The small molecule below binds the protein below.
Small molecule (SMILES): COc1cc(-c2cncc(-c3ccc(C4CCN(C)CC4)cc3)c2C)cc(OC)c1OC

Sequence of chain 1.B:
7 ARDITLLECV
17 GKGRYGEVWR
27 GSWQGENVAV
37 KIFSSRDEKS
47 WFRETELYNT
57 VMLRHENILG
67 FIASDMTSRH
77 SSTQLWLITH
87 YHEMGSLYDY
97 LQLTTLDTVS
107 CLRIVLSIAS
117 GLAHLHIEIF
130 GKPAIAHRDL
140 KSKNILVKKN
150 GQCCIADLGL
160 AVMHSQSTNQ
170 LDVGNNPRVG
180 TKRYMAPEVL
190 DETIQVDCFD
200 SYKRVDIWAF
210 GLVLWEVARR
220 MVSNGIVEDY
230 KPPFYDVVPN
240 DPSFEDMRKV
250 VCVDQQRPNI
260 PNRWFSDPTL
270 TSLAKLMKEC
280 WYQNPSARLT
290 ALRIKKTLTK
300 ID

Binding-site contacts:
Ligand atom C04 contacts residue VAL24 of chain 1.B at 3.9 Å (hydrophobic).
Ligand atom C04 contacts residue ALA35 of chain 1.B at 3.8 Å (hydrophobic).
Ligand atom C09 contacts residue HIS88 of chain 1.B at 3.2 Å.
Ligand atom C17 contacts residue ASP95 of chain 1.B at 3.7 Å.
Ligand atom C13 contacts residue VAL16 of chain 1.B at 3.8 Å (hydrophobic).
Ligand atom C32 contacts residue GLU50 of chain 1.B at 3.6 Å.
Ligand atom C01 contacts residue THR85 of chain 1.B at 3.3 Å.
Ligand atom C12 contacts residue HIS88 of chain 1.B at 3.8 Å.
Ligand atom C23 contacts residue GLY91 of chain 1.B at 3.6 Å.
Ligand atom C26 contacts residue LEU145 of chain 1.B at 3.9 Å (hydrophobic).
Ligand atom O28 contacts residue ALA155 of chain 1.B at 3.7 Å.
Ligand atom C12 contacts residue VAL16 of chain 1.B at 3.8 Å (hydrophobic).
Ligand atom N08 contacts residue HIS88 of chain 1.B at 3.0 Å (h-bond).
Ligand atom C32 contacts residue ASP156 of chain 1.B at 3.8 Å.
Ligand atom C16 contacts residue ASP95 of chain 1.B at 3.5 Å.
Ligand atom C29 contacts residue ASN143 of chain 1.B at 3.5 Å.
Ligand atom C29 contacts residue LYS142 of chain 1.B at 3.5 Å.
Ligand atom C13 contacts residue TYR87 of chain 1.B at 3.6 Å (hydrophobic).
Ligand atom O02 contacts residue LYS37 of chain 1.B at 3.5 Å.
Ligand atom C01 contacts residue LEU83 of chain 1.B at 3.5 Å (hydrophobic).
Ligand atom C32 contacts residue LEU83 of chain 1.B at 3.7 Å (hydrophobic).
Ligand atom C10 contacts residue LEU145 of chain 1.B at 3.9 Å (hydrophobic).
Ligand atom O31 contacts residue LYS37 of chain 1.B at 3.6 Å.
Ligand atom C04 contacts residue THR85 of chain 1.B at 3.9 Å.
Ligand atom C06 contacts residue LEU145 of chain 1.B at 3.8 Å (hydrophobic).
Ligand atom C22 contacts residue GLY91 of chain 1.B at 3.6 Å.
Ligand atom N08 contacts residue TYR87 of chain 1.B at 3.8 Å.
Ligand atom C11 contacts residue GLY91 of chain 1.B at 3.9 Å.
Ligand atom C29 contacts residue ALA155 of chain 1.B at 3.8 Å (hydrophobic).
Ligand atom C07 contacts residue HIS86 of chain 1.B at 3.9 Å.
Ligand atom C21 contacts residue VAL16 of chain 1.B at 3.4 Å (hydrophobic).
Ligand atom C01 contacts residue LYS37 of chain 1.B at 3.6 Å.
Ligand atom C24 contacts residue LEU145 of chain 1.B at 3.9 Å (hydrophobic).
Ligand atom C14 contacts residue GLY91 of chain 1.B at 3.8 Å.
Ligand atom C07 contacts residue LEU145 of chain 1.B at 3.5 Å (hydrophobic).
Ligand atom C09 contacts residue TYR87 of chain 1.B at 3.8 Å (hydrophobic).
Ligand atom C22 contacts residue ASP95 of chain 1.B at 3.6 Å.
Ligand atom C07 contacts residue ALA35 of chain 1.B at 3.7 Å (hydrophobic).
Ligand atom C12 contacts residue TYR87 of chain 1.B at 3.4 Å (hydrophobic).
Ligand atom C01 contacts residue ALA35 of chain 1.B at 3.5 Å (hydrophobic).